Sequence of chain 1.A:
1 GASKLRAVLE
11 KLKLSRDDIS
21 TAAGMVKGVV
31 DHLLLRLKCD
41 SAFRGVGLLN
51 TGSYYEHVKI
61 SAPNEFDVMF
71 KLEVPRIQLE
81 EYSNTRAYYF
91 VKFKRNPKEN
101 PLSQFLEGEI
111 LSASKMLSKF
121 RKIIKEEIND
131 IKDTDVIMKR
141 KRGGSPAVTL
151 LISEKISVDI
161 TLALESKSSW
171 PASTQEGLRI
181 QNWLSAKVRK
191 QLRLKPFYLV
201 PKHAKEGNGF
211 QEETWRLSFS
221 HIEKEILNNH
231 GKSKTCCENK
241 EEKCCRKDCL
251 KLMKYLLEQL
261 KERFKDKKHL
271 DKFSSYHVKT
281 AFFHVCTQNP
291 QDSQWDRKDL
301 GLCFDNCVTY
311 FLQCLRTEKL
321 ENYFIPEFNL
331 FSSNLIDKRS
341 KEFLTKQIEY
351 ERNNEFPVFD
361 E

Binding-site contacts:
Ligand atom C27 contacts residue SER220 of chain 1.A at 3.5 Å.
Ligand atom C10 contacts residue TYR276 of chain 1.A at 3.9 Å (hydrophobic).
Ligand atom C11 contacts residue TYR276 of chain 1.A at 3.6 Å (hydrophobic).
Ligand atom O26 contacts residue SER220 of chain 1.A at 3.2 Å (h-bond).
Ligand atom C1 contacts residue PHE283 of chain 1.A at 3.8 Å (hydrophobic).
Ligand atom C17 contacts residue TYR276 of chain 1.A at 3.5 Å (hydrophobic).
Ligand atom C22 contacts residue TYR276 of chain 1.A at 3.6 Å (hydrophobic).
Ligand atom CL5 contacts residue TYR276 of chain 1.A at 3.8 Å.
Ligand atom C8 contacts residue GLU223 of chain 1.A at 3.5 Å.
Ligand atom N19 contacts residue LYS202 of chain 1.A at 3.5 Å (salt-bridge).
Ligand atom C8 contacts residue ILE222 of chain 1.A at 3.8 Å (hydrophobic).
Ligand atom O25 contacts residue TYR276 of chain 1.A at 3.6 Å.
Ligand atom C1 contacts residue ILE226 of chain 1.A at 3.8 Å (hydrophobic).
Ligand atom O25 contacts residue ARG216 of chain 1.A at 3.8 Å.
Ligand atom C22 contacts residue SER220 of chain 1.A at 3.7 Å.
Ligand atom C7 contacts residue PHE219 of chain 1.A at 3.6 Å (hydrophobic).
Ligand atom C8 contacts residue PHE324 of chain 1.A at 3.5 Å (hydrophobic).
Ligand atom C7 contacts residue GLU223 of chain 1.A at 3.6 Å.
Ligand atom C2 contacts residue PHE324 of chain 1.A at 3.7 Å (hydrophobic).
Ligand atom O26 contacts residue SER218 of chain 1.A at 2.6 Å (h-bond).
Ligand atom C20 contacts residue ARG216 of chain 1.A at 3.5 Å.
Ligand atom C3 contacts residue PHE283 of chain 1.A at 3.5 Å (hydrophobic).
Ligand atom C24 contacts residue SER218 of chain 1.A at 3.9 Å.
Ligand atom C18 contacts residue TYR276 of chain 1.A at 3.2 Å (hydrophobic).
Ligand atom N12 contacts residue TYR276 of chain 1.A at 3.8 Å.
Ligand atom C23 contacts residue SER220 of chain 1.A at 3.4 Å.
Ligand atom C7 contacts residue PHE324 of chain 1.A at 3.5 Å (hydrophobic).
Ligand atom C3 contacts residue PHE324 of chain 1.A at 3.9 Å (hydrophobic).
Ligand atom O25 contacts residue PHE219 of chain 1.A at 3.5 Å (h-bond).
Ligand atom C1 contacts residue TYR323 of chain 1.A at 3.7 Å (hydrophobic).
Ligand atom C21 contacts residue ARG216 of chain 1.A at 3.7 Å.
Ligand atom C24 contacts residue SER220 of chain 1.A at 3.5 Å.
Ligand atom C27 contacts residue PHE219 of chain 1.A at 3.8 Å (hydrophobic).
Ligand atom O26 contacts residue PHE219 of chain 1.A at 3.0 Å (h-bond).
Ligand atom CL5 contacts residue THR280 of chain 1.A at 3.3 Å.
Ligand atom C24 contacts residue PHE219 of chain 1.A at 3.3 Å (hydrophobic).
Ligand atom C27 contacts residue TYR276 of chain 1.A at 3.9 Å (hydrophobic).
Ligand atom C23 contacts residue TYR276 of chain 1.A at 3.6 Å (hydrophobic).
Ligand atom N19 contacts residue ARG216 of chain 1.A at 3.8 Å.
Ligand atom C6 contacts residue PHE324 of chain 1.A at 3.8 Å (hydrophobic).

A protein and the small-molecule ligand that binds it are described below.
Small molecule (SMILES): Cc1ccc(-c2cc(C(=O)O)c3c(c2)ncn3Cc2ccncc2)c(Cl)c1